Sequence of chain 1.A:
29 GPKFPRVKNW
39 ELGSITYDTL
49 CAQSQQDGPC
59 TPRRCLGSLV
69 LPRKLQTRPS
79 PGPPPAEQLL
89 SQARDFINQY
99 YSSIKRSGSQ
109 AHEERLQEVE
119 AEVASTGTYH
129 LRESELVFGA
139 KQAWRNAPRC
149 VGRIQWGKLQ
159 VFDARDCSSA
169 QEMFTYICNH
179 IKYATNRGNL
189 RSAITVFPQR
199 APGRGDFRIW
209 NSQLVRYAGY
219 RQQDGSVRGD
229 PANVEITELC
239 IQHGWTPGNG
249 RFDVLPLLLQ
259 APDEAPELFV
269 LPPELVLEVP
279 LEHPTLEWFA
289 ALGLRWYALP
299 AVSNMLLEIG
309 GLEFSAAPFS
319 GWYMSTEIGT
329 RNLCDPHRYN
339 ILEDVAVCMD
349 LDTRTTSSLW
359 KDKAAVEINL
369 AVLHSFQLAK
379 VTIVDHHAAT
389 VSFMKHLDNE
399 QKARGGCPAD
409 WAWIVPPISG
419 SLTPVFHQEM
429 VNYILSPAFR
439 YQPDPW

Binding-site contacts:
Ligand atom NE contacts residue GLU325 of chain 1.A at 2.8 Å (salt-bridge).
Ligand atom CH1 contacts residue HEM1 of chain 1.E at 3.7 Å.
Ligand atom NH2 contacts residue TRP320 of chain 1.A at 3.1 Å (h-bond).
Ligand atom CZ contacts residue TRP320 of chain 1.A at 4.2 Å (hydrophobic).
Ligand atom OA1 contacts residue TYR321 of chain 1.A at 3.3 Å.
Ligand atom OA2 contacts residue ASN330 of chain 1.A at 4.0 Å.
Ligand atom CA contacts residue GLU325 of chain 1.A at 3.4 Å.
Ligand atom NE contacts residue HEM1 of chain 1.E at 3.9 Å.
Ligand atom CB contacts residue GLN211 of chain 1.A at 4.0 Å.
Ligand atom CD contacts residue VAL300 of chain 1.A at 3.9 Å (hydrophobic).
Ligand atom CZ contacts residue PRO298 of chain 1.A at 3.9 Å (hydrophobic).
Ligand atom C contacts residue GLN211 of chain 1.A at 3.7 Å.
Ligand atom CA contacts residue GLN211 of chain 1.A at 3.8 Å.
Ligand atom OA2 contacts residue TYR295 of chain 1.A at 3.9 Å.
Ligand atom CG contacts residue GLU325 of chain 1.A at 3.4 Å.
Ligand atom CD contacts residue HEM1 of chain 1.E at 4.2 Å.
Ligand atom CG contacts residue HEM1 of chain 1.E at 3.8 Å.
Ligand atom C contacts residue GLU325 of chain 1.A at 3.9 Å.
Ligand atom NH2 contacts residue PRO298 of chain 1.A at 3.9 Å.
Ligand atom N contacts residue HEM1 of chain 1.E at 3.0 Å (h-bond).
Ligand atom NE contacts residue PRO298 of chain 1.A at 4.3 Å.
Ligand atom N contacts residue GLU325 of chain 1.A at 2.8 Å (salt-bridge).
Ligand atom NH2 contacts residue GLU325 of chain 1.A at 3.0 Å (salt-bridge).
Ligand atom CH1 contacts residue PRO298 of chain 1.A at 3.8 Å (hydrophobic).
Ligand atom C contacts residue ASN330 of chain 1.A at 3.9 Å.
Ligand atom CA contacts residue HEM1 of chain 1.E at 4.1 Å.
Ligand atom CZ contacts residue HEM1 of chain 1.E at 3.8 Å.
Ligand atom NH2 contacts residue HEM1 of chain 1.E at 3.3 Å.
Ligand atom C contacts residue TYR321 of chain 1.A at 3.5 Å (hydrophobic).
Ligand atom NH2 contacts residue TYR321 of chain 1.A at 4.1 Å.
Ligand atom OA2 contacts residue TYR321 of chain 1.A at 2.8 Å (h-bond).
Ligand atom CG contacts residue VAL300 of chain 1.A at 4.1 Å (hydrophobic).
Ligand atom CZ contacts residue GLU325 of chain 1.A at 3.6 Å.
Ligand atom OA2 contacts residue GLN211 of chain 1.A at 2.9 Å (h-bond).
Ligand atom OA2 contacts residue ARG214 of chain 1.A at 4.3 Å.
Ligand atom OA1 contacts residue GLU325 of chain 1.A at 3.7 Å.
Ligand atom OA1 contacts residue ASN330 of chain 1.A at 3.0 Å (h-bond).
Ligand atom CB contacts residue GLU325 of chain 1.A at 3.2 Å.
Ligand atom CD contacts residue GLU325 of chain 1.A at 3.7 Å.
Ligand atom CH1 contacts residue GLY319 of chain 1.A at 4.2 Å.

A protein and the small-molecule ligand that binds it are described below.
Small molecule (SMILES): CC(=N)NCCC[C@H](N)C(=O)O